Sequence of chain 4.A:
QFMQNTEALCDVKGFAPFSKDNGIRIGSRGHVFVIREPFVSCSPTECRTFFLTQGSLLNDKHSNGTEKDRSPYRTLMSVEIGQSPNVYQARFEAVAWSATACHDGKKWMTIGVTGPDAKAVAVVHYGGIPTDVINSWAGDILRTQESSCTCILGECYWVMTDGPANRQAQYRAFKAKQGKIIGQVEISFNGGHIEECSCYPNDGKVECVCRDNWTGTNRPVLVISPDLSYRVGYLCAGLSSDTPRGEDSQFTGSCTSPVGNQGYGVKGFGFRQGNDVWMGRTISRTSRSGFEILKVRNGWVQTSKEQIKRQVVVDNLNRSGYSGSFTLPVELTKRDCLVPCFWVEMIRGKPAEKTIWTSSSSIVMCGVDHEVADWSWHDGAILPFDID

Binding-site contacts:
Ligand atom O5 contacts residue THR66 of chain 4.A at 3.3 Å.
Ligand atom C8 contacts residue ILE387 of chain 4.A at 3.8 Å (hydrophobic).
Ligand atom O5 contacts residue ASN64 of chain 4.A at 2.4 Å (h-bond).
Ligand atom C8 contacts residue ILE356 of chain 4.A at 3.8 Å (hydrophobic).
Ligand atom O7 contacts residue ILE356 of chain 4.A at 4.4 Å.
Ligand atom C6 contacts residue THR66 of chain 4.A at 3.6 Å.
Ligand atom C1 contacts residue ASN64 of chain 4.A at 1.5 Å.
Ligand atom O6 contacts residue THR66 of chain 4.A at 4.0 Å.
Ligand atom C6 contacts residue THR66 of chain 4.A at 3.6 Å.
Ligand atom N2 contacts residue ASN64 of chain 4.A at 2.9 Å (h-bond).
Ligand atom C7 contacts residue ASN64 of chain 4.A at 3.3 Å.
Ligand atom O5 contacts residue THR66 of chain 4.A at 4.5 Å.
Ligand atom C8 contacts residue ASN64 of chain 4.A at 4.5 Å.
Ligand atom C3 contacts residue ASN64 of chain 4.A at 3.8 Å.
Ligand atom C5 contacts residue THR66 of chain 4.A at 3.9 Å.
Ligand atom C7 contacts residue ILE356 of chain 4.A at 4.1 Å (hydrophobic).
Ligand atom C1 contacts residue THR66 of chain 4.A at 4.1 Å.
Ligand atom O7 contacts residue ASN64 of chain 4.A at 3.2 Å (h-bond).
Ligand atom C5 contacts residue ASN64 of chain 4.A at 3.7 Å.
Ligand atom N2 contacts residue ILE356 of chain 4.A at 4.3 Å.
Ligand atom C5 contacts residue THR66 of chain 4.A at 3.8 Å.
Ligand atom C2 contacts residue ASN64 of chain 4.A at 2.4 Å.
Ligand atom C4 contacts residue ASN64 of chain 4.A at 4.3 Å.

This small molecule binds to this protein.
Small molecule (SMILES): CC(=O)N[C@H]1CO[C@H](CO[C@@H]2O[C@@H](C)[C@@H](O)[C@@H](O)[C@@H]2O)[C@@H](O)[C@@H]1O